Binding-site contacts:
Ligand atom C3 contacts residue PHE63 of chain 1.IA at 3.9 Å (hydrophobic).
Ligand atom C12 contacts residue TYR105 of chain 1.IA at 4.0 Å (hydrophobic).
Ligand atom C14 contacts residue GLU136 of chain 1.IA at 3.8 Å.
Ligand atom C11 contacts residue GLY140 of chain 1.IA at 3.9 Å.
Ligand atom C10 contacts residue LYS143 of chain 1.IA at 4.0 Å.
Ligand atom C7 contacts residue GLN39 of chain 1.IA at 3.9 Å.
Ligand atom S contacts residue ARG31 of chain 1.IA at 3.9 Å.
Ligand atom C14 contacts residue GLY140 of chain 1.IA at 4.0 Å.
Ligand atom C2 contacts residue LEU69 of chain 1.IA at 4.2 Å (hydrophobic).
Ligand atom C13 contacts residue LEU90 of chain 1.IA at 4.0 Å (hydrophobic).
Ligand atom C6 contacts residue LYS143 of chain 1.IA at 4.2 Å.
Ligand atom C6 contacts residue PHE43 of chain 1.IA at 3.6 Å (hydrophobic).
Ligand atom C6 contacts residue GLN39 of chain 1.IA at 3.7 Å.
Ligand atom C5 contacts residue LYS143 of chain 1.IA at 3.9 Å.
Ligand atom C15 contacts residue GLU136 of chain 1.IA at 4.0 Å.
Ligand atom C12 contacts residue VAL95 of chain 1.IA at 4.1 Å (hydrophobic).
Ligand atom C3 contacts residue LYS143 of chain 1.IA at 4.1 Å.
Ligand atom C8 contacts residue LEU35 of chain 1.IA at 3.4 Å (hydrophobic).
Ligand atom C13 contacts residue TYR105 of chain 1.IA at 4.1 Å (hydrophobic).
Ligand atom C15 contacts residue VAL95 of chain 1.IA at 3.3 Å (hydrophobic).
Ligand atom O1 contacts residue ALA144 of chain 1.IA at 3.9 Å.
Ligand atom C12 contacts residue LEU90 of chain 1.IA at 4.0 Å (hydrophobic).
Ligand atom C16 contacts residue VAL95 of chain 1.IA at 3.3 Å (hydrophobic).
Ligand atom C7 contacts residue PHE43 of chain 1.IA at 3.9 Å (hydrophobic).
Ligand atom O3 contacts residue ARG31 of chain 1.IA at 4.2 Å.
Ligand atom O2 contacts residue ARG31 of chain 1.IA at 2.5 Å (salt-bridge).
Ligand atom C14 contacts residue TYR124 of chain 1.IA at 3.9 Å (hydrophobic).
Ligand atom C13 contacts residue VAL95 of chain 1.IA at 4.1 Å (hydrophobic).
Ligand atom C14 contacts residue VAL95 of chain 1.IA at 3.8 Å (hydrophobic).
Ligand atom C7 contacts residue LEU35 of chain 1.IA at 3.7 Å (hydrophobic).
Ligand atom C13 contacts residue TYR124 of chain 1.IA at 4.1 Å (hydrophobic).
Ligand atom O2 contacts residue ALA144 of chain 1.IA at 3.5 Å.
Ligand atom C15 contacts residue GLY140 of chain 1.IA at 3.5 Å.
Ligand atom C4 contacts residue PHE43 of chain 1.IA at 4.2 Å (hydrophobic).
Ligand atom C5 contacts residue PHE43 of chain 1.IA at 3.9 Å (hydrophobic).
Ligand atom O3 contacts residue MET72 of chain 1.IA at 3.5 Å.
Ligand atom C3 contacts residue LEU69 of chain 1.IA at 4.1 Å (hydrophobic).
Ligand atom C11 contacts residue VAL95 of chain 1.IA at 3.7 Å (hydrophobic).
Ligand atom C4 contacts residue LYS143 of chain 1.IA at 3.8 Å.
Ligand atom C16 contacts residue GLY140 of chain 1.IA at 3.5 Å.

Sequence of chain 1.IA:
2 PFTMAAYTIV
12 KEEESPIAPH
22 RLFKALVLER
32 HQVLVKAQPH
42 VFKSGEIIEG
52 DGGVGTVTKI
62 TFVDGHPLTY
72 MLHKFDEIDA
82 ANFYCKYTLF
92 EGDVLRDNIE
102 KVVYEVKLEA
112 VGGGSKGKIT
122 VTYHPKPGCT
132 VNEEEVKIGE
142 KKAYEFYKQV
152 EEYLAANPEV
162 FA

The protein below binds the small molecule below.
Small molecule (SMILES): O=S(=O)(O)c1cccc2cccc(Nc3ccccc3)c12